Binding-site contacts:
Ligand atom C3 contacts residue LEU106 of chain 6.A at 3.8 Å (hydrophobic).
Ligand atom F1 contacts residue MET224 of chain 6.A at 3.6 Å.
Ligand atom CM2 contacts residue TYR128 of chain 6.A at 3.4 Å (hydrophobic).
Ligand atom CM3 contacts residue ASN219 of chain 6.A at 3.8 Å.
Ligand atom N1A contacts residue PRO174 of chain 6.A at 3.5 Å.
Ligand atom C1C contacts residue TYR197 of chain 6.A at 3.5 Å (hydrophobic).
Ligand atom CM2 contacts residue MET224 of chain 6.A at 3.5 Å (hydrophobic).
Ligand atom C2C contacts residue TYR128 of chain 6.A at 3.2 Å (hydrophobic).
Ligand atom C5B contacts residue TYR152 of chain 6.A at 3.5 Å (hydrophobic).
Ligand atom C1C contacts residue TYR128 of chain 6.A at 3.5 Å (hydrophobic).
Ligand atom N3A contacts residue TYR152 of chain 6.A at 3.8 Å.
Ligand atom C2A contacts residue PHE186 of chain 6.A at 3.5 Å (hydrophobic).
Ligand atom F3 contacts residue TYR152 of chain 6.A at 3.6 Å.
Ligand atom O1A contacts residue PRO174 of chain 6.A at 3.5 Å.
Ligand atom CM2 contacts residue ILE104 of chain 6.A at 3.6 Å (hydrophobic).
Ligand atom CM6 contacts residue LEU25 of chain 6.C at 3.8 Å (hydrophobic).
Ligand atom F2 contacts residue VAL176 of chain 6.A at 2.7 Å.
Ligand atom CM6 contacts residue VAL188 of chain 6.A at 3.8 Å (hydrophobic).
Ligand atom C6B contacts residue TYR152 of chain 6.A at 3.6 Å (hydrophobic).
Ligand atom O1 contacts residue MET221 of chain 6.A at 3.7 Å.
Ligand atom CM4 contacts residue VAL176 of chain 6.A at 3.8 Å (hydrophobic).
Ligand atom F3 contacts residue PRO174 of chain 6.A at 2.9 Å.
Ligand atom F3 contacts residue SER175 of chain 6.A at 2.8 Å.
Ligand atom N1A contacts residue ALA24 of chain 6.C at 3.2 Å.
Ligand atom N3A contacts residue PHE186 of chain 6.A at 3.4 Å.
Ligand atom CM4 contacts residue ALA150 of chain 6.A at 3.6 Å (hydrophobic).
Ligand atom C3C contacts residue TYR128 of chain 6.A at 3.3 Å (hydrophobic).
Ligand atom O1A contacts residue ALA24 of chain 6.C at 3.3 Å.
Ligand atom C2A contacts residue TYR152 of chain 6.A at 3.7 Å (hydrophobic).
Ligand atom F3 contacts residue MET151 of chain 6.A at 3.7 Å.
Ligand atom C2C contacts residue ILE104 of chain 6.A at 3.8 Å (hydrophobic).
Ligand atom F1 contacts residue ALA150 of chain 6.A at 3.8 Å.
Ligand atom CM6 contacts residue TYR152 of chain 6.A at 3.4 Å (hydrophobic).
Ligand atom C3A contacts residue PHE186 of chain 6.A at 3.7 Å (hydrophobic).
Ligand atom C2B contacts residue ILE104 of chain 6.A at 3.8 Å (hydrophobic).
Ligand atom C4 contacts residue TYR197 of chain 6.A at 3.4 Å (hydrophobic).
Ligand atom F3 contacts residue VAL176 of chain 6.A at 3.6 Å.
Ligand atom F3 contacts residue ALA150 of chain 6.A at 2.7 Å.
Ligand atom F1 contacts residue PHE186 of chain 6.A at 3.8 Å.
Ligand atom C3B contacts residue MET224 of chain 6.A at 3.6 Å (hydrophobic).

The protein below binds the small molecule below.
Small molecule (SMILES): Cc1cc(CCCOc2c(C)cc(-c3noc(C(F)(F)F)n3)cc2C)on1

Sequence of chain 6.A:
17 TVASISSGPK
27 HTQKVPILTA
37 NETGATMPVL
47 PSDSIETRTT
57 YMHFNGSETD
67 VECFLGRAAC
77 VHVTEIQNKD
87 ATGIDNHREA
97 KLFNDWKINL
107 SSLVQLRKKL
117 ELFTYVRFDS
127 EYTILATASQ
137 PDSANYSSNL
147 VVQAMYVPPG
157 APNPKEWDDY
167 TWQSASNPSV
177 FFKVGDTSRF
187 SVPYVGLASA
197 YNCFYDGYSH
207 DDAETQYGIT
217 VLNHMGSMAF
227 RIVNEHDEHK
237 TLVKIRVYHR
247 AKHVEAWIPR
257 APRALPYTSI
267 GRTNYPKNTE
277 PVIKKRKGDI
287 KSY

Sequence of chain 6.C:
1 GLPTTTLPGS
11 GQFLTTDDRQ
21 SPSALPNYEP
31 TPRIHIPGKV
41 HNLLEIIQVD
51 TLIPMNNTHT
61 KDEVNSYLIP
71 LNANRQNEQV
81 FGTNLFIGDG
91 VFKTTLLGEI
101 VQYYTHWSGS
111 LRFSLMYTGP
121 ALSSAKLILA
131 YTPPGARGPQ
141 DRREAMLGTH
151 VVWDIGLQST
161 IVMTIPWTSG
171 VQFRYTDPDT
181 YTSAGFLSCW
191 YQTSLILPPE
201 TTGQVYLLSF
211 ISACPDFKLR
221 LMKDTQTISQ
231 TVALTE

Sequence of chain 7.C:
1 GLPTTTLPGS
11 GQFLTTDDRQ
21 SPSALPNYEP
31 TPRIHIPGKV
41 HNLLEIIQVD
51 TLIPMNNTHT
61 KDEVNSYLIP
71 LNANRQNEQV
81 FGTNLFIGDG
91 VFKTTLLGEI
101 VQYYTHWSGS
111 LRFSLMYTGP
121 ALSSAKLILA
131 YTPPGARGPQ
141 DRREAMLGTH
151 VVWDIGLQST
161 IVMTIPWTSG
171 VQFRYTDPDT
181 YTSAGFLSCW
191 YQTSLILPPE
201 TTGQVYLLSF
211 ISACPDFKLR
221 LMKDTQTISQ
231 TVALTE